This small molecule binds to this protein.
Small molecule (SMILES): CC(=O)N[C@@H]1[C@@H](O)[C@H](O)[C@@H](CO)O[C@H]1O

Binding-site contacts:
Ligand atom C3 contacts residue ASN193 of chain 1.C at 3.8 Å.
Ligand atom O6 contacts residue GLN282 of chain 1.C at 3.5 Å.
Ligand atom C1 contacts residue THR195 of chain 1.C at 3.1 Å.
Ligand atom O5 contacts residue GLN282 of chain 1.C at 3.6 Å.
Ligand atom C6 contacts residue GLU283 of chain 1.C at 3.8 Å.
Ligand atom C5 contacts residue GLN282 of chain 1.C at 4.5 Å.
Ligand atom N2 contacts residue ASN193 of chain 1.C at 2.9 Å (h-bond).
Ligand atom C1 contacts residue GLN282 of chain 1.C at 4.3 Å.
Ligand atom C7 contacts residue ASN193 of chain 1.C at 3.4 Å.
Ligand atom O7 contacts residue ASN193 of chain 1.C at 3.3 Å (h-bond).
Ligand atom C5 contacts residue THR195 of chain 1.C at 3.6 Å.
Ligand atom C5 contacts residue ASN193 of chain 1.C at 3.6 Å.
Ligand atom N2 contacts residue THR195 of chain 1.C at 4.2 Å.
Ligand atom C6 contacts residue GLN282 of chain 1.C at 4.0 Å.
Ligand atom O5 contacts residue THR195 of chain 1.C at 3.6 Å (h-bond).
Ligand atom C4 contacts residue ASN193 of chain 1.C at 4.2 Å.
Ligand atom C1 contacts residue ASN193 of chain 1.C at 1.4 Å.
Ligand atom O5 contacts residue ASN193 of chain 1.C at 2.4 Å (h-bond).
Ligand atom C2 contacts residue ASN193 of chain 1.C at 2.4 Å.
Ligand atom C4 contacts residue THR195 of chain 1.C at 4.5 Å.
Ligand atom C3 contacts residue THR195 of chain 1.C at 4.3 Å.
Ligand atom C2 contacts residue THR195 of chain 1.C at 4.0 Å.
Ligand atom O6 contacts residue GLU283 of chain 1.C at 3.4 Å (salt-bridge).

Sequence of chain 1.C:
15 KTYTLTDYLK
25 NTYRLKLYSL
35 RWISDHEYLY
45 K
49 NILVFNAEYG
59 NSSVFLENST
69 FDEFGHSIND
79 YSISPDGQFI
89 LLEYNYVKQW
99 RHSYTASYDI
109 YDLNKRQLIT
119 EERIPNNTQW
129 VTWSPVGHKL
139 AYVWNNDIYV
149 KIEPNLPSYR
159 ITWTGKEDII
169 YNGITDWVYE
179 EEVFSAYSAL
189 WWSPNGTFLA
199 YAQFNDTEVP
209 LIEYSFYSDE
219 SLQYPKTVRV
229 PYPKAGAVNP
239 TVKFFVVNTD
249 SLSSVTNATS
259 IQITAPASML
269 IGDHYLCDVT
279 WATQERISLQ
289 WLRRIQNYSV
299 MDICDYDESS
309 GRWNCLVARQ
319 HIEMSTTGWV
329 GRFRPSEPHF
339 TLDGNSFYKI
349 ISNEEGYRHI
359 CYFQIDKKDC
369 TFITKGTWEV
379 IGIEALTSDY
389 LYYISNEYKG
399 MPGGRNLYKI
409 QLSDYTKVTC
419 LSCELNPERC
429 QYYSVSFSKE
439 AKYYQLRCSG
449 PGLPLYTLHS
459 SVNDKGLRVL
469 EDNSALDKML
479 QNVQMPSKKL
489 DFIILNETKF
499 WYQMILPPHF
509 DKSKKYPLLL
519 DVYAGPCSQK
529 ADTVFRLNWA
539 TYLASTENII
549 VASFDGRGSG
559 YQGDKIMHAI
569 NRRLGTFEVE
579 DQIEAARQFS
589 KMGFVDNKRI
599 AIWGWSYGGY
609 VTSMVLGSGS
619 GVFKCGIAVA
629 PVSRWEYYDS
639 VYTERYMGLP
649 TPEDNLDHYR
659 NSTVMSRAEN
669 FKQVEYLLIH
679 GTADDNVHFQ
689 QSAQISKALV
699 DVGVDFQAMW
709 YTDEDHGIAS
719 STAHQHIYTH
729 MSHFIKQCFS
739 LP